Sequence of chain 33.F:
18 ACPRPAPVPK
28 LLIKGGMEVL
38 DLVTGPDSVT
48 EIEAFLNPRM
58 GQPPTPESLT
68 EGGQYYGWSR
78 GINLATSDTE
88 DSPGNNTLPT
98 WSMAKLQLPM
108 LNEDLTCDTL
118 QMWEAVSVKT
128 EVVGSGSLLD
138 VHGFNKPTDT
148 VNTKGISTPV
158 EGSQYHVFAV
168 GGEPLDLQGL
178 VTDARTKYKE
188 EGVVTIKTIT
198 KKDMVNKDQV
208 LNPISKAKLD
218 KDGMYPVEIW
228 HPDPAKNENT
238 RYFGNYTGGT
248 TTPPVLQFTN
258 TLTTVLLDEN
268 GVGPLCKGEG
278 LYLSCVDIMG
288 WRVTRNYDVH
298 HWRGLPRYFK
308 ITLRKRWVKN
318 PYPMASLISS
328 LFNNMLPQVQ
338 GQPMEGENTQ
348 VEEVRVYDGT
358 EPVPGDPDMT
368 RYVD

Binding-site contacts:
Ligand atom C5 contacts residue TYR72 of chain 33.F at 3.5 Å (hydrophobic).
Ligand atom C8 contacts residue ARG77 of chain 33.F at 4.1 Å.
Ligand atom O3 contacts residue GLY78 of chain 33.F at 3.6 Å.
Ligand atom O4 contacts residue ASN80 of chain 33.F at 4.0 Å.
Ligand atom O6 contacts residue ASN93 of chain 33.F at 3.0 Å (h-bond).
Ligand atom O8 contacts residue ARG77 of chain 33.F at 3.1 Å (salt-bridge).
Ligand atom C6 contacts residue ARG77 of chain 33.F at 4.3 Å.
Ligand atom O8 contacts residue TYR72 of chain 33.F at 3.9 Å.
Ligand atom O8 contacts residue GLU87 of chain 33.F at 3.9 Å.
Ligand atom O4 contacts residue TYR72 of chain 33.F at 3.8 Å.
Ligand atom C1 contacts residue TYR72 of chain 33.F at 4.0 Å (hydrophobic).
Ligand atom C1 contacts residue ARG77 of chain 33.F at 3.1 Å.
Ligand atom C6 contacts residue ASN93 of chain 33.F at 3.1 Å.
Ligand atom N5 contacts residue TYR72 of chain 33.F at 3.0 Å (h-bond).
Ligand atom O1A contacts residue TYR72 of chain 33.F at 3.1 Å.
Ligand atom C1 contacts residue GLY78 of chain 33.F at 4.1 Å.
Ligand atom C11 contacts residue ASP85 of chain 32.F at 4.2 Å.
Ligand atom C4 contacts residue GLY78 of chain 33.F at 3.4 Å.
Ligand atom C1 contacts residue SER89 of chain 33.F at 4.2 Å.
Ligand atom O4 contacts residue GLY78 of chain 33.F at 3.2 Å.
Ligand atom C3 contacts residue HIS298 of chain 33.F at 4.1 Å.
Ligand atom C4 contacts residue TYR72 of chain 33.F at 3.4 Å (hydrophobic).
Ligand atom C3 contacts residue GLY78 of chain 33.F at 3.9 Å.
Ligand atom O1A contacts residue SER89 of chain 33.F at 4.1 Å.
Ligand atom C3 contacts residue GLY78 of chain 33.F at 4.1 Å.
Ligand atom C4 contacts residue HIS298 of chain 33.F at 4.0 Å.
Ligand atom C2 contacts residue GLY78 of chain 33.F at 4.1 Å.
Ligand atom O1A contacts residue ARG77 of chain 33.F at 3.0 Å (salt-bridge).
Ligand atom C3 contacts residue ARG77 of chain 33.F at 4.1 Å.
Ligand atom O1A contacts residue GLY78 of chain 33.F at 3.7 Å.
Ligand atom C5 contacts residue ASN93 of chain 33.F at 4.1 Å.
Ligand atom C3 contacts residue VAL296 of chain 33.F at 3.7 Å (hydrophobic).
Ligand atom O4 contacts residue ILE79 of chain 33.F at 3.6 Å (h-bond).
Ligand atom O4 contacts residue HIS298 of chain 33.F at 3.0 Å (h-bond).
Ligand atom C10 contacts residue TYR72 of chain 33.F at 4.1 Å (hydrophobic).
Ligand atom O4 contacts residue THR291 of chain 33.F at 3.4 Å.
Ligand atom C6 contacts residue TYR72 of chain 33.F at 3.8 Å (hydrophobic).
Ligand atom O1B contacts residue ARG77 of chain 33.F at 2.5 Å (salt-bridge).
Ligand atom O3 contacts residue VAL296 of chain 33.F at 4.3 Å.
Ligand atom O1B contacts residue SER89 of chain 33.F at 3.5 Å (h-bond).

Sequence of chain 32.F:
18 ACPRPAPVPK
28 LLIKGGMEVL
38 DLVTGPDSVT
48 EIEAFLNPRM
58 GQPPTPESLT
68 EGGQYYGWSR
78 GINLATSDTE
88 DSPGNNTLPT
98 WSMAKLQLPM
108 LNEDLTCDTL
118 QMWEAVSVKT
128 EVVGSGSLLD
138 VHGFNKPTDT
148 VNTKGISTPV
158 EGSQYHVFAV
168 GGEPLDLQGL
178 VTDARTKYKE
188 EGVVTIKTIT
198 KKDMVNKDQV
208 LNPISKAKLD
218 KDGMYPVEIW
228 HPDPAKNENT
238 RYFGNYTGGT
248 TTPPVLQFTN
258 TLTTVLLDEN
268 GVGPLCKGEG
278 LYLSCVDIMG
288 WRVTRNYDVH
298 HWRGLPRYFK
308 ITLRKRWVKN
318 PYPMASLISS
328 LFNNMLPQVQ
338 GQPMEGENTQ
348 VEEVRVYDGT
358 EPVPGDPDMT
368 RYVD

A protein and the small-molecule ligand that binds it are described below.
Small molecule (SMILES): CC(=O)N[C@@H]1[C@@H](O[C@@H]2O[C@H](CO)[C@H](O)[C@H](O[C@]3(C(=O)O)C[C@H](O)[C@@H](NC(C)=O)[C@H]([C@H](O)[C@H](O)CO)O3)[C@H]2O)[C@H](O)[C@@H](CO[C@]2(C(=O)O)C[C@H](O)[C@@H](NC(C)=O)[C@H]([C@H](O)[C@H](O)CO)O2)O[C@H]1O